Sequence of chain 1.B:
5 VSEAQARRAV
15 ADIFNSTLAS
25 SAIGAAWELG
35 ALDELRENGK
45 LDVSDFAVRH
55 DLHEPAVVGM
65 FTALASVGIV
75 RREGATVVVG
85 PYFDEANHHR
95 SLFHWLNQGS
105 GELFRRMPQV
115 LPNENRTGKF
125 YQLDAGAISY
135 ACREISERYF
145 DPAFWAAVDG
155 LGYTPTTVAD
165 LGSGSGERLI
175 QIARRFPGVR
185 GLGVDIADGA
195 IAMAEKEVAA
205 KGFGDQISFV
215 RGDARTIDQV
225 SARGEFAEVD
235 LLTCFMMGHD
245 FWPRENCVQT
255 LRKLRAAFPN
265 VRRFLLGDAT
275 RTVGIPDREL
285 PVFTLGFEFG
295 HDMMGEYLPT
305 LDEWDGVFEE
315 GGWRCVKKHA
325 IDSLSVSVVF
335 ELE

A small-molecule ligand and the protein it binds are described below.
Small molecule (SMILES): O=C(O)[C@H](O)Cc1ccccc1

Binding-site contacts:
Ligand atom OA contacts residue ASP309 of chain 1.B at 2.8 Å (salt-bridge).
Ligand atom C contacts residue ASP309 of chain 1.B at 3.0 Å.
Ligand atom CE2 contacts residue VAL320 of chain 1.B at 4.0 Å (hydrophobic).
Ligand atom OA contacts residue PHE334 of chain 1.B at 3.8 Å.
Ligand atom OXT contacts residue ASP309 of chain 1.B at 3.4 Å (salt-bridge).
Ligand atom O contacts residue ASP309 of chain 1.B at 3.2 Å.
Ligand atom CE2 contacts residue CYS319 of chain 1.B at 4.1 Å (hydrophobic).
Ligand atom OA contacts residue PHE312 of chain 1.B at 3.3 Å.
Ligand atom CA contacts residue ASP309 of chain 1.B at 3.1 Å.
Ligand atom OA contacts residue CYS319 of chain 1.B at 3.1 Å (h-bond).
Ligand atom CB contacts residue CYS319 of chain 1.B at 1.7 Å (hydrophobic).
Ligand atom CB contacts residue LYS322 of chain 1.B at 4.3 Å.
Ligand atom CD2 contacts residue VAL320 of chain 1.B at 4.0 Å (hydrophobic).
Ligand atom C contacts residue CYS319 of chain 1.B at 4.3 Å (hydrophobic).
Ligand atom CE1 contacts residue CYS319 of chain 1.B at 4.0 Å (hydrophobic).
Ligand atom OXT contacts residue LYS322 of chain 1.B at 3.0 Å (salt-bridge).
Ligand atom C contacts residue LYS322 of chain 1.B at 3.7 Å.
Ligand atom CA contacts residue LYS322 of chain 1.B at 3.8 Å.
Ligand atom CD2 contacts residue LYS322 of chain 1.B at 4.0 Å.
Ligand atom CA contacts residue CYS319 of chain 1.B at 2.9 Å (hydrophobic).
Ligand atom CD1 contacts residue CYS319 of chain 1.B at 3.6 Å (hydrophobic).
Ligand atom CZ contacts residue CYS319 of chain 1.B at 4.2 Å (hydrophobic).
Ligand atom CE2 contacts residue LYS321 of chain 1.B at 4.0 Å.
Ligand atom CD2 contacts residue LYS321 of chain 1.B at 3.6 Å.
Ligand atom CG contacts residue CYS319 of chain 1.B at 2.8 Å (hydrophobic).
Ligand atom CA contacts residue PHE334 of chain 1.B at 4.4 Å (hydrophobic).
Ligand atom CD2 contacts residue CYS319 of chain 1.B at 3.3 Å (hydrophobic).
Ligand atom OA contacts residue LYS322 of chain 1.B at 4.3 Å.